Sequence of chain 1.A:
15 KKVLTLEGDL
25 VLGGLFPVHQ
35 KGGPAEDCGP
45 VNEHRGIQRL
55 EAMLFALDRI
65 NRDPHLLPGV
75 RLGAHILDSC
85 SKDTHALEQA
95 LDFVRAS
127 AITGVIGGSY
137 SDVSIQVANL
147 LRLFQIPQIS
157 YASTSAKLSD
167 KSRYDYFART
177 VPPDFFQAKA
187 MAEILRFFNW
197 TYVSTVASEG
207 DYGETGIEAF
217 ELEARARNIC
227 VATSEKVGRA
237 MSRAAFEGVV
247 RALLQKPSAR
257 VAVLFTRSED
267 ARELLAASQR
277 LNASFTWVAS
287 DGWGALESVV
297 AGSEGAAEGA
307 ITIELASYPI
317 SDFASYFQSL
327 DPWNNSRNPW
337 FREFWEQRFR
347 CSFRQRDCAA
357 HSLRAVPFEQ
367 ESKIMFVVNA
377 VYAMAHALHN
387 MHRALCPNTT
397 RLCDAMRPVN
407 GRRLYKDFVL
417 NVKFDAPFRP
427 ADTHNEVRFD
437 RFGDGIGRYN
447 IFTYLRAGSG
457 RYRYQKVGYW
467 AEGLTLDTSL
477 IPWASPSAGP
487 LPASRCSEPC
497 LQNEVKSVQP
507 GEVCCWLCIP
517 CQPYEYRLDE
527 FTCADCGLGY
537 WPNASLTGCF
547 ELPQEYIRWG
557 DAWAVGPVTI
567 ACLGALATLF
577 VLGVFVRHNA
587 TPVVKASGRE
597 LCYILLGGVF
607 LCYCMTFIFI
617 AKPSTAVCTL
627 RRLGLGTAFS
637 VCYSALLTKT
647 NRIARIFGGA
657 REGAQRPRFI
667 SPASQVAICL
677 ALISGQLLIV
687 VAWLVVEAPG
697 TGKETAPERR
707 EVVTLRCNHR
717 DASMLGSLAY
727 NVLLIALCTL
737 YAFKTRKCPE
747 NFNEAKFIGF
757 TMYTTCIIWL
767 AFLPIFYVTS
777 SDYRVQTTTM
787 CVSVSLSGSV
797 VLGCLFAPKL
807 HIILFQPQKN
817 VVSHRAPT

Binding-site contacts:
Ligand atom C21 contacts residue VAL728 of chain 1.A at 4.4 Å (hydrophobic).
Ligand atom C6 contacts residue LEU769 of chain 1.A at 3.8 Å (hydrophobic).
Ligand atom C7 contacts residue LEU724 of chain 1.A at 3.7 Å (hydrophobic).
Ligand atom C3 contacts residue CLR1 of chain 1.N at 4.2 Å.
Ligand atom C22 contacts residue CYS762 of chain 1.A at 4.4 Å (hydrophobic).
Ligand atom C12 contacts residue CLR1 of chain 1.N at 4.2 Å.
Ligand atom C6 contacts residue LEU724 of chain 1.A at 4.4 Å (hydrophobic).
Ligand atom C1 contacts residue CLR1 of chain 1.N at 4.1 Å.
Ligand atom C16 contacts residue TRP765 of chain 1.A at 3.7 Å (hydrophobic).
Ligand atom C6 contacts residue HZR1 of chain 1.G at 3.8 Å.
Ligand atom C23 contacts residue CYS762 of chain 1.A at 3.8 Å (hydrophobic).
Ligand atom C3 contacts residue TYR773 of chain 1.A at 4.0 Å (hydrophobic).
Ligand atom C17 contacts residue LEU766 of chain 1.A at 4.5 Å (hydrophobic).
Ligand atom C5 contacts residue LEU721 of chain 1.A at 4.2 Å (hydrophobic).
Ligand atom C19 contacts residue LEU721 of chain 1.A at 4.0 Å (hydrophobic).
Ligand atom C4 contacts residue TYR773 of chain 1.A at 4.1 Å (hydrophobic).
Ligand atom C26 contacts residue CLR1 of chain 1.N at 4.3 Å.
Ligand atom C7 contacts residue HZR1 of chain 1.G at 4.1 Å.
Ligand atom C15 contacts residue TRP765 of chain 1.A at 4.2 Å (hydrophobic).
Ligand atom C9 contacts residue LEU769 of chain 1.A at 4.3 Å (hydrophobic).
Ligand atom O1 contacts residue CLR1 of chain 1.N at 4.0 Å.
Ligand atom C25 contacts residue CLR1 of chain 1.N at 4.2 Å.
Ligand atom C19 contacts residue LEU724 of chain 1.A at 4.1 Å (hydrophobic).
Ligand atom C27 contacts residue CLR1 of chain 1.N at 4.0 Å.
Ligand atom C4 contacts residue LEU721 of chain 1.A at 3.7 Å (hydrophobic).
Ligand atom C14 contacts residue LEU769 of chain 1.A at 4.2 Å (hydrophobic).
Ligand atom C15 contacts residue LEU724 of chain 1.A at 3.7 Å (hydrophobic).
Ligand atom C20 contacts residue CYS762 of chain 1.A at 3.9 Å (hydrophobic).
Ligand atom C14 contacts residue LEU724 of chain 1.A at 4.3 Å (hydrophobic).
Ligand atom C21 contacts residue CYS762 of chain 1.A at 3.6 Å (hydrophobic).
Ligand atom C7 contacts residue LEU769 of chain 1.A at 3.5 Å (hydrophobic).
Ligand atom C8 contacts residue LEU724 of chain 1.A at 3.8 Å (hydrophobic).
Ligand atom C16 contacts residue LEU766 of chain 1.A at 4.1 Å (hydrophobic).
Ligand atom C18 contacts residue VAL728 of chain 1.A at 3.9 Å (hydrophobic).
Ligand atom C11 contacts residue CLR1 of chain 1.N at 4.3 Å.
Ligand atom C18 contacts residue LEU724 of chain 1.A at 3.6 Å (hydrophobic).
Ligand atom C2 contacts residue CLR1 of chain 1.N at 3.7 Å.

The protein below binds the small molecule below.
Small molecule (SMILES): CC(C)CCC[C@@H](C)[C@H]1CC[C@H]2[C@@H]3CC=C4C[C@@H](O)CC[C@]4(C)[C@H]3CC[C@]12C